Sequence of chain 60.E:
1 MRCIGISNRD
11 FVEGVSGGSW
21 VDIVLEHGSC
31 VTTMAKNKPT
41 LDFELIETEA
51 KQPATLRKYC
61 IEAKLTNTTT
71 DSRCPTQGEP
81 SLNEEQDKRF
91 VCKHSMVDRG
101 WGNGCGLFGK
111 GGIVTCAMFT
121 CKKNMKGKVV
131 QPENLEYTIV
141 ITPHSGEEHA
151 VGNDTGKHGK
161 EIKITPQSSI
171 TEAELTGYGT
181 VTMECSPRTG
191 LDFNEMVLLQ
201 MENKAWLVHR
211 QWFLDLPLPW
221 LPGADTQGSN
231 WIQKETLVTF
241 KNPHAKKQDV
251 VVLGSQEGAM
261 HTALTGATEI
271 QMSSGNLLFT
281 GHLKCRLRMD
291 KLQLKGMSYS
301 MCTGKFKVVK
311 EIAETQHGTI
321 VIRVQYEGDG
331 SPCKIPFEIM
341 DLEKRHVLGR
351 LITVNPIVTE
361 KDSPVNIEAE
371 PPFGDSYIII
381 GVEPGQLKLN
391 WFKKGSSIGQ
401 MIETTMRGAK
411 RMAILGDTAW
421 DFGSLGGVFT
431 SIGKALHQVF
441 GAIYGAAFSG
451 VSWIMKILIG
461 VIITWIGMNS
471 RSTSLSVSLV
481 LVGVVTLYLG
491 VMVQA

Sequence of chain 60.C:
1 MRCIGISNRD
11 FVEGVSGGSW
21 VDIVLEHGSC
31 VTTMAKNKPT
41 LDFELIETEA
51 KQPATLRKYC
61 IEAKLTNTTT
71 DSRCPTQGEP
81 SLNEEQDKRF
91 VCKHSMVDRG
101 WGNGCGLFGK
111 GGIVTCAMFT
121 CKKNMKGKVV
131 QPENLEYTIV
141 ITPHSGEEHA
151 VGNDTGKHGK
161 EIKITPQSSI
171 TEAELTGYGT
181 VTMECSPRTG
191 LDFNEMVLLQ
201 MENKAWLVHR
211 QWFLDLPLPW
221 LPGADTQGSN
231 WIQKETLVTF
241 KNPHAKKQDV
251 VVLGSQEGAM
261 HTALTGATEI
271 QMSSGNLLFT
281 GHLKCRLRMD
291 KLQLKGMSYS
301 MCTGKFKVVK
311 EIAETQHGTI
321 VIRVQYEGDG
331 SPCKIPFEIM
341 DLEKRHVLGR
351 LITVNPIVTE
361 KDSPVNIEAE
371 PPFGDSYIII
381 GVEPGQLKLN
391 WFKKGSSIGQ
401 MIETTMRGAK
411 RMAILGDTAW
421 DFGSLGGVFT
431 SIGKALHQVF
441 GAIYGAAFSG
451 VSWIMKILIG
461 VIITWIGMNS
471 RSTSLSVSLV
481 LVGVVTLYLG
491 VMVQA

This small molecule binds to this protein.
Small molecule (SMILES): CC(=O)N[C@H]1[C@H](O[C@H]2[C@H](O)[C@@H](NC(C)=O)CO[C@@H]2CO)O[C@H](CO)[C@@H](O)[C@@H]1O

Binding-site contacts:
Ligand atom C6 contacts residue HIS158 of chain 60.C at 3.9 Å.
Ligand atom C7 contacts residue GLY102 of chain 60.E at 4.0 Å.
Ligand atom C3 contacts residue ASN153 of chain 60.C at 3.9 Å.
Ligand atom O5 contacts residue HIS149 of chain 60.C at 3.8 Å.
Ligand atom C6 contacts residue HIS149 of chain 60.C at 4.1 Å.
Ligand atom O7 contacts residue ASN153 of chain 60.C at 4.0 Å.
Ligand atom O5 contacts residue THR155 of chain 60.C at 3.8 Å.
Ligand atom C2 contacts residue ASN153 of chain 60.C at 2.6 Å.
Ligand atom C1 contacts residue ASN153 of chain 60.C at 1.4 Å.
Ligand atom C5 contacts residue GLY156 of chain 60.C at 4.0 Å.
Ligand atom C1 contacts residue THR155 of chain 60.C at 3.7 Å.
Ligand atom O3 contacts residue HIS149 of chain 60.C at 4.2 Å.
Ligand atom O7 contacts residue GLY102 of chain 60.E at 3.0 Å (h-bond).
Ligand atom C8 contacts residue TRP101 of chain 60.E at 4.4 Å (hydrophobic).
Ligand atom C5 contacts residue HIS149 of chain 60.C at 3.6 Å.
Ligand atom O6 contacts residue HIS149 of chain 60.C at 3.6 Å.
Ligand atom O7 contacts residue ASN103 of chain 60.E at 4.5 Å.
Ligand atom O7 contacts residue TRP101 of chain 60.E at 3.4 Å (h-bond).
Ligand atom C5 contacts residue HIS158 of chain 60.C at 4.2 Å.
Ligand atom O5 contacts residue GLY156 of chain 60.C at 3.9 Å.
Ligand atom C7 contacts residue ASN153 of chain 60.C at 3.6 Å.
Ligand atom O5 contacts residue ASN153 of chain 60.C at 2.2 Å (h-bond).
Ligand atom C7 contacts residue TRP101 of chain 60.E at 4.3 Å (hydrophobic).
Ligand atom O5 contacts residue HIS158 of chain 60.C at 3.2 Å.
Ligand atom C5 contacts residue ASN153 of chain 60.C at 3.6 Å.
Ligand atom C3 contacts residue HIS149 of chain 60.C at 4.3 Å.
Ligand atom C4 contacts residue ASN153 of chain 60.C at 4.2 Å.
Ligand atom C8 contacts residue ASN153 of chain 60.C at 3.9 Å.
Ligand atom C4 contacts residue HIS149 of chain 60.C at 3.7 Å.
Ligand atom C8 contacts residue HIS149 of chain 60.C at 3.5 Å.
Ligand atom O6 contacts residue HIS158 of chain 60.C at 3.4 Å.
Ligand atom C1 contacts residue HIS158 of chain 60.C at 4.1 Å.
Ligand atom C1 contacts residue HIS149 of chain 60.C at 3.7 Å.
Ligand atom C2 contacts residue HIS149 of chain 60.C at 3.6 Å.
Ligand atom C8 contacts residue ALA150 of chain 60.C at 4.5 Å (hydrophobic).
Ligand atom N2 contacts residue ASN153 of chain 60.C at 3.2 Å (h-bond).
Ligand atom C6 contacts residue GLY156 of chain 60.C at 3.8 Å.